The protein below binds the small molecule below.
Small molecule (SMILES): CC(=O)N[C@@H]1[C@@H](O)[C@H](O)[C@@H](CO)O[C@H]1O

Binding-site contacts:
Ligand atom O7 contacts residue ASN298 of chain 1.B at 3.1 Å (h-bond).
Ligand atom N2 contacts residue ASN298 of chain 1.B at 2.9 Å (h-bond).
Ligand atom C4 contacts residue ASN298 of chain 1.B at 4.3 Å.
Ligand atom C5 contacts residue ASN298 of chain 1.B at 3.7 Å.
Ligand atom O5 contacts residue THR300 of chain 1.B at 4.3 Å.
Ligand atom C8 contacts residue ASN298 of chain 1.B at 4.2 Å.
Ligand atom C3 contacts residue ASN298 of chain 1.B at 3.8 Å.
Ligand atom C1 contacts residue ASN298 of chain 1.B at 1.4 Å.
Ligand atom C2 contacts residue ASN298 of chain 1.B at 2.5 Å.
Ligand atom O5 contacts residue ASN298 of chain 1.B at 2.4 Å (h-bond).
Ligand atom C7 contacts residue ASN298 of chain 1.B at 3.1 Å.

Sequence of chain 1.B:
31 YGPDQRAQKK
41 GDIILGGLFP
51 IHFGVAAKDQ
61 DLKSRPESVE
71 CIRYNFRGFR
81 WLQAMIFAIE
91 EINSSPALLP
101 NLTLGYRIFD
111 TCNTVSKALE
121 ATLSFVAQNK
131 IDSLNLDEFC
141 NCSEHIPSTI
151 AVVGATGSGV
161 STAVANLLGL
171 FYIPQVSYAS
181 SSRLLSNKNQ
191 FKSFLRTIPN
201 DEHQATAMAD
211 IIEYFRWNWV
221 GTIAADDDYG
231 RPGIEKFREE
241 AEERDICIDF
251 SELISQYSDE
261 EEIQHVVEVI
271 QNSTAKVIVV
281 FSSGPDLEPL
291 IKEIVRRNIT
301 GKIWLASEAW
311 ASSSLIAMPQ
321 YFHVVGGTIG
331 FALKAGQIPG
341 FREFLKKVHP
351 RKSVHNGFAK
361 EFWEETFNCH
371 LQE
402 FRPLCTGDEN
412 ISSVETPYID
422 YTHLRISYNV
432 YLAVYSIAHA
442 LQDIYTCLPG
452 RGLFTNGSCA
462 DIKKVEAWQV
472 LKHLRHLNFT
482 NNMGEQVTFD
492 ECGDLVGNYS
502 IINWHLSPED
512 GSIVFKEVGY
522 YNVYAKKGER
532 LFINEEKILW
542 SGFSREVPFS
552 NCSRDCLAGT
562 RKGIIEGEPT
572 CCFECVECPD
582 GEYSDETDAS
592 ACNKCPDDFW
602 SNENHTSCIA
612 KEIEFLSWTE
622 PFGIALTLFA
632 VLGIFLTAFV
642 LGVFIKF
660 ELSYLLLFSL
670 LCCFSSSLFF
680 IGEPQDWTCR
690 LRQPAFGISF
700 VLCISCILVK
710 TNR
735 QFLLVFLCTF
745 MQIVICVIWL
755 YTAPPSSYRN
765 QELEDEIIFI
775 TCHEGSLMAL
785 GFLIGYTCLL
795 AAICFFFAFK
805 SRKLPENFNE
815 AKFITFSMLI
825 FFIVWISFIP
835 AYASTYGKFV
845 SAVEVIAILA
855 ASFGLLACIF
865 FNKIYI